The protein below binds the small molecule below.
Small molecule (SMILES): O=c1ccn([C@@H]2O[C@H](CO[P](=O)(O)O[C@H]3[C@@H](O)[C@H](n4ccc(=O)[nH]c4=O)O[C@@H]3CO[P](=O)(O)O[C@H]3[C@@H](O)[C@H](n4ccc(=O)[nH]c4=O)O[C@@H]3CO[P](=O)(O)O[C@H]3[C@@H](O)[C@H](n4ccc(=O)[nH]c4=O)O[C@@H]3COP(=O)=O)[C@@H](O)[C@H]2O)c(=O)[nH]1

Sequence of chain 37.A:
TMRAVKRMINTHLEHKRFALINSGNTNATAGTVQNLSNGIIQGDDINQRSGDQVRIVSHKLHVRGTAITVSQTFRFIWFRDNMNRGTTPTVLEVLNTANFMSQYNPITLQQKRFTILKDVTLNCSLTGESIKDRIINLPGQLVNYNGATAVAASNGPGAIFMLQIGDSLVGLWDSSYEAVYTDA

Binding-site contacts:
Ligand atom O2 contacts residue A1 of chain 37.B at 2.7 Å (h-bond).
Ligand atom C4 contacts residue A3 of chain 37.B at 3.6 Å.
Ligand atom OP2 contacts residue ALA16 of chain 37.A at 4.1 Å.
Ligand atom OP2 contacts residue ARG15 of chain 37.A at 2.5 Å.
Ligand atom N3 contacts residue A2 of chain 37.B at 3.7 Å.
Ligand atom C1' contacts residue ARG19 of chain 37.A at 4.3 Å.
Ligand atom C2' contacts residue ARG19 of chain 37.A at 3.6 Å.
Ligand atom C4' contacts residue ARG19 of chain 37.A at 3.7 Å.
Ligand atom OP1 contacts residue ARG19 of chain 37.A at 4.1 Å.
Ligand atom N1 contacts residue ARG19 of chain 37.A at 3.9 Å.
Ligand atom OP1 contacts residue LYS18 of chain 37.A at 3.7 Å.
Ligand atom P contacts residue ARG15 of chain 37.A at 3.1 Å.
Ligand atom C2 contacts residue A1 of chain 37.B at 3.1 Å.
Ligand atom O3' contacts residue ARG19 of chain 37.A at 3.6 Å (salt-bridge).
Ligand atom C3' contacts residue ARG15 of chain 37.A at 3.8 Å.
Ligand atom O4' contacts residue ARG19 of chain 37.A at 3.9 Å.
Ligand atom OP1 contacts residue MET14 of chain 37.A at 3.8 Å.
Ligand atom C2 contacts residue A2 of chain 37.B at 3.9 Å.
Ligand atom N3 contacts residue A1 of chain 37.B at 2.7 Å (h-bond).
Ligand atom OP2 contacts residue ARG19 of chain 37.A at 2.1 Å (salt-bridge).
Ligand atom P contacts residue ARG19 of chain 37.A at 2.8 Å.
Ligand atom O5' contacts residue ARG19 of chain 37.A at 2.1 Å (salt-bridge).
Ligand atom O5' contacts residue ARG15 of chain 37.A at 3.6 Å.
Ligand atom C6 contacts residue ARG19 of chain 37.A at 2.7 Å.
Ligand atom O2 contacts residue A3 of chain 37.B at 3.2 Å.
Ligand atom C2 contacts residue A3 of chain 37.B at 3.5 Å.
Ligand atom C5' contacts residue ARG19 of chain 37.A at 3.2 Å.
Ligand atom O3' contacts residue ARG15 of chain 37.A at 3.1 Å (salt-bridge).
Ligand atom O2 contacts residue A2 of chain 37.B at 3.7 Å.
Ligand atom OP1 contacts residue ARG15 of chain 37.A at 2.5 Å.
Ligand atom C5' contacts residue ARG15 of chain 37.A at 2.5 Å.
Ligand atom C4 contacts residue ARG19 of chain 37.A at 3.9 Å.
Ligand atom O4 contacts residue A1 of chain 37.B at 3.0 Å (h-bond).
Ligand atom N1 contacts residue A3 of chain 37.B at 4.3 Å.
Ligand atom N3 contacts residue A3 of chain 37.B at 2.8 Å (h-bond).
Ligand atom C5 contacts residue ARG19 of chain 37.A at 2.9 Å.
Ligand atom C4' contacts residue ARG15 of chain 37.A at 3.3 Å.
Ligand atom C3' contacts residue ARG19 of chain 37.A at 3.4 Å.
Ligand atom C4 contacts residue A1 of chain 37.B at 3.4 Å.
Ligand atom O4 contacts residue A3 of chain 37.B at 2.8 Å (h-bond).